Sequence of chain 4.A:
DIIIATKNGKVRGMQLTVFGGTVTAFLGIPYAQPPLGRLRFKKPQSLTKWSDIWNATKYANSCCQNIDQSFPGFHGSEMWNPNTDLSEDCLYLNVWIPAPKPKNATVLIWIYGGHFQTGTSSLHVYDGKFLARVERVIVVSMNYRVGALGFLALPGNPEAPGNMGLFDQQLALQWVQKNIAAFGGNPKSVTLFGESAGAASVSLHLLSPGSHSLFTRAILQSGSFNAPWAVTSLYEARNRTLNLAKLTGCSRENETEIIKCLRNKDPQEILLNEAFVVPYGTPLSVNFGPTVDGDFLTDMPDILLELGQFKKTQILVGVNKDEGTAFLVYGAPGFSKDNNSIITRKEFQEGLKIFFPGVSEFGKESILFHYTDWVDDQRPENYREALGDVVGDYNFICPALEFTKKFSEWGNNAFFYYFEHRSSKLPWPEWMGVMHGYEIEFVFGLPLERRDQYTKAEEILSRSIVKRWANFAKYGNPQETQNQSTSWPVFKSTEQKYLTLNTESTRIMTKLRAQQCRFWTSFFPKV

This protein binds this small molecule.
Small molecule (SMILES): CC(=O)N[C@@H]1[C@@H](O)[C@H](O)[C@@H](CO)O[C@H]1O

Binding-site contacts:
Ligand atom C5 contacts residue ASN256 of chain 4.A at 3.7 Å.
Ligand atom O3 contacts residue ASN256 of chain 4.A at 4.4 Å.
Ligand atom C7 contacts residue THR258 of chain 4.A at 4.5 Å.
Ligand atom C3 contacts residue ASN256 of chain 4.A at 4.0 Å.
Ligand atom C8 contacts residue THR258 of chain 4.A at 3.4 Å.
Ligand atom C1 contacts residue ASN256 of chain 4.A at 1.4 Å.
Ligand atom C2 contacts residue ASN256 of chain 4.A at 2.8 Å.
Ligand atom N2 contacts residue THR258 of chain 4.A at 4.4 Å.
Ligand atom C7 contacts residue ASN256 of chain 4.A at 4.4 Å.
Ligand atom O5 contacts residue ASN256 of chain 4.A at 2.3 Å (h-bond).
Ligand atom C4 contacts residue ASN256 of chain 4.A at 4.3 Å.
Ligand atom N2 contacts residue ASN256 of chain 4.A at 3.3 Å (h-bond).